The protein below binds the small molecule below.
Small molecule (SMILES): CCCCCCCCCCCCOC[C@H]1O[C@H](O[C@H]2O[C@H](CO)[C@@H](O)[C@H](O)[C@H]2O)[C@H](O)[C@@H](O)[C@@H]1O

Binding-site contacts:
Ligand atom O6 contacts residue GLU203 of chain 1.A at 4.2 Å.
Ligand atom CBF contacts residue GLY232 of chain 1.A at 3.7 Å.
Ligand atom O3 contacts residue LEU239 of chain 1.A at 4.2 Å.
Ligand atom C1 contacts residue ILE45 of chain 1.A at 3.8 Å (hydrophobic).
Ligand atom CBD contacts residue ILE207 of chain 1.A at 4.2 Å (hydrophobic).
Ligand atom OAW contacts residue ILE45 of chain 1.A at 3.8 Å.
Ligand atom C5 contacts residue LEU239 of chain 1.A at 4.0 Å (hydrophobic).
Ligand atom CBE contacts residue LEU264 of chain 1.A at 4.1 Å (hydrophobic).
Ligand atom CBH contacts residue ALA228 of chain 1.A at 3.6 Å (hydrophobic).
Ligand atom CBC contacts residue ILE235 of chain 1.A at 4.2 Å (hydrophobic).
Ligand atom OAQ contacts residue GLY196 of chain 1.A at 3.9 Å.
Ligand atom CBF contacts residue ALA228 of chain 1.A at 4.1 Å (hydrophobic).
Ligand atom CBI contacts residue ILE207 of chain 1.A at 4.1 Å (hydrophobic).
Ligand atom CBA contacts residue GLN199 of chain 1.A at 3.5 Å.
Ligand atom C4 contacts residue LEU239 of chain 1.A at 3.4 Å (hydrophobic).
Ligand atom O3 contacts residue LEU47 of chain 1.A at 3.7 Å.
Ligand atom CAZ contacts residue GLU203 of chain 1.A at 4.1 Å.
Ligand atom C3 contacts residue GLN256 of chain 1.A at 3.6 Å.
Ligand atom CAZ contacts residue ILE235 of chain 1.A at 4.1 Å (hydrophobic).
Ligand atom O2 contacts residue ILE45 of chain 1.A at 3.4 Å (h-bond).
Ligand atom O2 contacts residue GLY48 of chain 1.A at 3.5 Å (h-bond).
Ligand atom CBI contacts residue ILE268 of chain 1.A at 3.7 Å (hydrophobic).
Ligand atom CBH contacts residue LEU264 of chain 1.A at 3.8 Å (hydrophobic).
Ligand atom CAY contacts residue ILE235 of chain 1.A at 3.8 Å (hydrophobic).
Ligand atom O3 contacts residue GLN256 of chain 1.A at 2.9 Å (h-bond).
Ligand atom CBH contacts residue ILE268 of chain 1.A at 4.1 Å (hydrophobic).
Ligand atom C6 contacts residue LEU239 of chain 1.A at 3.5 Å (hydrophobic).
Ligand atom CBI contacts residue ALA228 of chain 1.A at 3.4 Å (hydrophobic).
Ligand atom CBA contacts residue GLU203 of chain 1.A at 3.8 Å.
Ligand atom C2 contacts residue ILE45 of chain 1.A at 3.5 Å (hydrophobic).
Ligand atom O4 contacts residue GLN199 of chain 1.A at 4.1 Å.
Ligand atom CBE contacts residue GLY232 of chain 1.A at 4.1 Å.
Ligand atom O4 contacts residue LEU239 of chain 1.A at 4.0 Å.
Ligand atom O3 contacts residue GLY48 of chain 1.A at 3.9 Å.
Ligand atom O1 contacts residue ILE45 of chain 1.A at 3.4 Å (h-bond).
Ligand atom O4 contacts residue GLN256 of chain 1.A at 3.8 Å.
Ligand atom CBE contacts residue ILE207 of chain 1.A at 4.1 Å (hydrophobic).
Ligand atom O2 contacts residue GLN256 of chain 1.A at 4.0 Å.
Ligand atom CAZ contacts residue GLN199 of chain 1.A at 3.0 Å.
Ligand atom CBG contacts residue ALA228 of chain 1.A at 3.2 Å (hydrophobic).

Sequence of chain 1.A:
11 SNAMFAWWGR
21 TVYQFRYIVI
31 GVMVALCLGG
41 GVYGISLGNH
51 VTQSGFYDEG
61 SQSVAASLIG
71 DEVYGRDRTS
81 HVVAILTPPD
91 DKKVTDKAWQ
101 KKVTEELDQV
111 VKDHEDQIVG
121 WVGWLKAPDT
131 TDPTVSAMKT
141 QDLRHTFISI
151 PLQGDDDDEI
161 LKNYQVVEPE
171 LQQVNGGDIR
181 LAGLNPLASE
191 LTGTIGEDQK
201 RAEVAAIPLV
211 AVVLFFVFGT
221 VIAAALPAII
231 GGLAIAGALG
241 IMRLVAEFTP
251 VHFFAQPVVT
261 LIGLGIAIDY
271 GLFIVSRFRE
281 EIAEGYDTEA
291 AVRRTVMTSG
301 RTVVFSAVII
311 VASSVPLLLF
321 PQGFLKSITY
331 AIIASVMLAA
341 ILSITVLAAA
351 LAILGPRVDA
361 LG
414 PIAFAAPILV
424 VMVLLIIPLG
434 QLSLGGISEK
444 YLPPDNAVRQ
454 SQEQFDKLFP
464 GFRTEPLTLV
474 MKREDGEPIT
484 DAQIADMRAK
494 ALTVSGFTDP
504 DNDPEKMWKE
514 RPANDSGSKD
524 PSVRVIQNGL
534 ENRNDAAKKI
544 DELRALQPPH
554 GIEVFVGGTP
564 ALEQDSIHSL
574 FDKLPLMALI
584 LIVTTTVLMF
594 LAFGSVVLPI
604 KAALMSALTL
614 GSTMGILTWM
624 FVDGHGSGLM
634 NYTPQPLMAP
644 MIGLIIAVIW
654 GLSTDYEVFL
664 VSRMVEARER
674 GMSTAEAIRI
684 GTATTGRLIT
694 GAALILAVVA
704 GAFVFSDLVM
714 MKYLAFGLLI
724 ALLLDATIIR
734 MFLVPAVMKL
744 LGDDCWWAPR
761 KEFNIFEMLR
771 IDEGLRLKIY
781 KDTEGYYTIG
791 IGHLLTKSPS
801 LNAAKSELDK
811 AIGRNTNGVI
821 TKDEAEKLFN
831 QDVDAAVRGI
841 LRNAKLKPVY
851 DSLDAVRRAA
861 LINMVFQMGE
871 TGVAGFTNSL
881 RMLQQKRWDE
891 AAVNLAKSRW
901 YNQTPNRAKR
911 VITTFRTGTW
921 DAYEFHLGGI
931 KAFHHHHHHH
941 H